Binding-site contacts:
Ligand atom O9 contacts residue GLN113 of chain 1.B at 4.0 Å.
Ligand atom C7 contacts residue CYS109 of chain 1.B at 2.7 Å (hydrophobic).
Ligand atom O10 contacts residue CYS41 of chain 1.B at 3.2 Å (h-bond).
Ligand atom O9 contacts residue CYS41 of chain 1.B at 3.4 Å (h-bond).
Ligand atom C2 contacts residue CYS41 of chain 1.B at 2.7 Å (hydrophobic).
Ligand atom N3 contacts residue TYR37 of chain 1.B at 3.3 Å (h-bond).
Ligand atom N3 contacts residue CYS41 of chain 1.B at 3.6 Å.
Ligand atom C5 contacts residue TYR37 of chain 1.B at 3.8 Å (hydrophobic).
Ligand atom N6 contacts residue CYS109 of chain 1.B at 3.1 Å (h-bond).
Ligand atom C8 contacts residue CYS109 of chain 1.B at 1.8 Å (hydrophobic).
Ligand atom C4 contacts residue TYR37 of chain 1.B at 3.9 Å (hydrophobic).
Ligand atom C8 contacts residue LYS104 of chain 1.B at 4.2 Å.
Ligand atom C1 contacts residue TYR37 of chain 1.B at 3.5 Å (hydrophobic).
Ligand atom C2 contacts residue TYR37 of chain 1.B at 4.0 Å (hydrophobic).
Ligand atom O9 contacts residue TYR37 of chain 1.B at 4.0 Å.
Ligand atom C8 contacts residue GLN113 of chain 1.B at 4.2 Å.
Ligand atom C7 contacts residue GLN113 of chain 1.B at 4.3 Å.
Ligand atom C7 contacts residue TYR37 of chain 1.B at 4.4 Å (hydrophobic).
Ligand atom O9 contacts residue CYS109 of chain 1.B at 3.6 Å.
Ligand atom C5 contacts residue CYS109 of chain 1.B at 4.5 Å (hydrophobic).
Ligand atom C1 contacts residue ASN38 of chain 1.B at 4.2 Å.
Ligand atom C1 contacts residue CYS41 of chain 1.B at 1.8 Å (hydrophobic).

A protein and the small-molecule ligand that binds it are described below.
Small molecule (SMILES): O=C(CI)NCCNC(=O)CI

Sequence of chain 1.B:
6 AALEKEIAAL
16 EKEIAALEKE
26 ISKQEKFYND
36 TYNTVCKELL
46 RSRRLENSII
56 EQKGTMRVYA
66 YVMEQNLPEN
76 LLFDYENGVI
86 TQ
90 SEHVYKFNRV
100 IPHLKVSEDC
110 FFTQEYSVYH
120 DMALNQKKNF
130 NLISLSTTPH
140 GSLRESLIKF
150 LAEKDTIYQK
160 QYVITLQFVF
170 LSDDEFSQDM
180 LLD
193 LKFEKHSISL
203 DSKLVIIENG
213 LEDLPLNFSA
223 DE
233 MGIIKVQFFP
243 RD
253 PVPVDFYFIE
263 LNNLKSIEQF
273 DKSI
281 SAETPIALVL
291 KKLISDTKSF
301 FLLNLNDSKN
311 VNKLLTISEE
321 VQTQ